Sequence of chain 1.A:
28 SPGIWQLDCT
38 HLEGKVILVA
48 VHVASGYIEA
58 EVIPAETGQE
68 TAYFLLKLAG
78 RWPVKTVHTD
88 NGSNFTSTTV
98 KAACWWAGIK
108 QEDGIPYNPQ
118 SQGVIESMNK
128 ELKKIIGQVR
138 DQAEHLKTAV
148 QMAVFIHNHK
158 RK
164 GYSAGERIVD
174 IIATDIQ

Binding-site contacts:
Ligand atom O32 contacts residue GLU141 of chain 1.A at 3.4 Å (salt-bridge).
Ligand atom C13 contacts residue GLN139 of chain 1.A at 3.6 Å.
Ligand atom C17 contacts residue GLU141 of chain 1.A at 3.7 Å.
Ligand atom C7 contacts residue MET149 of chain 1.A at 3.7 Å (hydrophobic).
Ligand atom C2 contacts residue GLN139 of chain 1.A at 3.7 Å.
Ligand atom O11 contacts residue ALA69 of chain 1.B at 3.5 Å.
Ligand atom C9 contacts residue THR96 of chain 1.B at 3.8 Å.
Ligand atom C16 contacts residue GLU141 of chain 1.A at 3.5 Å.
Ligand atom O11 contacts residue ALA100 of chain 1.B at 3.3 Å.
Ligand atom N3 contacts residue GLN139 of chain 1.A at 2.8 Å (h-bond).
Ligand atom C29 contacts residue THR145 of chain 1.A at 3.2 Å.
Ligand atom O32 contacts residue HIS142 of chain 1.A at 3.0 Å (h-bond).
Ligand atom C15 contacts residue GLN139 of chain 1.A at 3.7 Å.
Ligand atom C12 contacts residue ALA100 of chain 1.B at 3.9 Å (hydrophobic).
Ligand atom C16 contacts residue ALA140 of chain 1.A at 3.7 Å (hydrophobic).
Ligand atom C31 contacts residue THR145 of chain 1.A at 3.6 Å.
Ligand atom C25 contacts residue GLN66 of chain 1.B at 3.7 Å.
Ligand atom C14 contacts residue GLN139 of chain 1.A at 3.2 Å.
Ligand atom O28 contacts residue HIS142 of chain 1.A at 3.3 Å.
Ligand atom C31 contacts residue ALA140 of chain 1.A at 3.9 Å (hydrophobic).
Ligand atom C6 contacts residue GLN139 of chain 1.A at 3.7 Å.
Ligand atom C14 contacts residue ALA140 of chain 1.A at 3.7 Å (hydrophobic).
Ligand atom C30 contacts residue THR145 of chain 1.A at 3.7 Å.
Ligand atom O33 contacts residue GLU141 of chain 1.A at 2.9 Å (salt-bridge).
Ligand atom C31 contacts residue HIS142 of chain 1.A at 3.7 Å.
Ligand atom C31 contacts residue GLU141 of chain 1.A at 3.5 Å.
Ligand atom C15 contacts residue ALA140 of chain 1.A at 3.6 Å (hydrophobic).
Ligand atom C27 contacts residue THR145 of chain 1.A at 3.4 Å.
Ligand atom O28 contacts residue THR145 of chain 1.A at 2.7 Å (h-bond).
Ligand atom C4 contacts residue GLN139 of chain 1.A at 3.6 Å.
Ligand atom O32 contacts residue ALA140 of chain 1.A at 3.5 Å.
Ligand atom C15 contacts residue ASP138 of chain 1.A at 3.6 Å.
Ligand atom C10 contacts residue ALA99 of chain 1.B at 3.7 Å (hydrophobic).
Ligand atom C12 contacts residue LEU73 of chain 1.B at 3.8 Å (hydrophobic).
Ligand atom C20 contacts residue GLN66 of chain 1.B at 3.7 Å.
Ligand atom C6 contacts residue MET149 of chain 1.A at 3.5 Å (hydrophobic).
Ligand atom C27 contacts residue HIS142 of chain 1.A at 3.8 Å.
Ligand atom O32 contacts residue THR145 of chain 1.A at 2.8 Å (h-bond).
Ligand atom C24 contacts residue GLN66 of chain 1.B at 3.6 Å.
Ligand atom O33 contacts residue ALA140 of chain 1.A at 3.8 Å.

Sequence of chain 1.B:
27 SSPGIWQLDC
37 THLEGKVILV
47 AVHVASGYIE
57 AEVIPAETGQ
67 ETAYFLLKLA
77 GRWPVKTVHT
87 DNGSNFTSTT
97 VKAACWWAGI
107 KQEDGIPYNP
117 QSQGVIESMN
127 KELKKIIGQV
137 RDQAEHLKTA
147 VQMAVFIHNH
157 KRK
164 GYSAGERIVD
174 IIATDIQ

The protein below binds the small molecule below.
Small molecule (SMILES): COc1ccc(CNC(=O)c2ccccc2CN(C)Cc2cccc(OC)c2C(=O)O)cc1